Binding-site contacts:
Ligand atom C2 contacts residue HIS334 of chain 1.A at 4.0 Å.
Ligand atom C8 contacts residue ASN336 of chain 1.A at 4.3 Å.
Ligand atom N2 contacts residue HIS334 of chain 1.A at 3.1 Å (h-bond).
Ligand atom C8 contacts residue HIS334 of chain 1.A at 4.0 Å.
Ligand atom C3 contacts residue ASN336 of chain 1.A at 3.7 Å.
Ligand atom O7 contacts residue ASN336 of chain 1.A at 3.7 Å.
Ligand atom C4 contacts residue ASN336 of chain 1.A at 4.2 Å.
Ligand atom C1 contacts residue HIS334 of chain 1.A at 4.3 Å.
Ligand atom C8 contacts residue ASN300 of chain 1.A at 3.4 Å.
Ligand atom O3 contacts residue HIS334 of chain 1.A at 4.3 Å.
Ligand atom C2 contacts residue ASN336 of chain 1.A at 2.4 Å.
Ligand atom C3 contacts residue HIS334 of chain 1.A at 3.9 Å.
Ligand atom C1 contacts residue THR418 of chain 1.A at 4.3 Å.
Ligand atom C5 contacts residue ASN336 of chain 1.A at 3.7 Å.
Ligand atom O5 contacts residue SER416 of chain 1.A at 3.8 Å.
Ligand atom C7 contacts residue HIS334 of chain 1.A at 4.0 Å.
Ligand atom C7 contacts residue ASN336 of chain 1.A at 3.4 Å.
Ligand atom C1 contacts residue ASN336 of chain 1.A at 1.5 Å.
Ligand atom C8 contacts residue THR302 of chain 1.A at 3.6 Å.
Ligand atom N2 contacts residue ASN336 of chain 1.A at 2.8 Å (h-bond).
Ligand atom C7 contacts residue ASN300 of chain 1.A at 4.4 Å.
Ligand atom O5 contacts residue THR418 of chain 1.A at 4.3 Å.
Ligand atom O5 contacts residue ASN336 of chain 1.A at 2.4 Å (h-bond).

The protein below binds the small molecule below.
Small molecule (SMILES): CC(=O)N[C@@H]1[C@@H](O)[C@H](O)[C@@H](CO)O[C@H]1O

Sequence of chain 1.A:
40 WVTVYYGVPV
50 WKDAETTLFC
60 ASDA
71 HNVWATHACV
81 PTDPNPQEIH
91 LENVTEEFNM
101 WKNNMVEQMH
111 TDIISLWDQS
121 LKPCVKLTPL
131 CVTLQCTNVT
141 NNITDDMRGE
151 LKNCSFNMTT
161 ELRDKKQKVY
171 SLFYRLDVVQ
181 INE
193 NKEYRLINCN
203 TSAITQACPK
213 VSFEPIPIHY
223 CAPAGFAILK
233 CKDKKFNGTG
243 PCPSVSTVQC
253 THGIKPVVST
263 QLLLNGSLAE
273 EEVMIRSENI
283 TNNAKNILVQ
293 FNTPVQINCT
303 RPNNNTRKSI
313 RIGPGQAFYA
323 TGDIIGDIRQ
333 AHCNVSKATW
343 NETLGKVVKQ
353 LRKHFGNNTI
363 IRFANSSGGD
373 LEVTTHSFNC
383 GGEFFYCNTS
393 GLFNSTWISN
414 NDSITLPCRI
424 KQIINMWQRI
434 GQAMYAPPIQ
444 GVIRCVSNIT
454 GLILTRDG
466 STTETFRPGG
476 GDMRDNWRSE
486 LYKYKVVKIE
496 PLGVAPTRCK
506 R